The small molecule below binds the protein below.
Small molecule (SMILES): C[N+](C)(C)CCOP(=O)(O)O

Sequence of chain 1.F:
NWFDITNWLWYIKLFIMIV

Binding-site contacts:
Ligand atom N1 contacts residue THR30 of chain 1.D at 4.3 Å.
Ligand atom C2 contacts residue TRP10 of chain 1.F at 3.6 Å (hydrophobic).
Ligand atom N1 contacts residue TYR32 of chain 1.D at 4.3 Å.
Ligand atom N1 contacts residue TYR11 of chain 1.F at 4.3 Å.
Ligand atom O4 contacts residue LYS31 of chain 1.D at 2.9 Å (salt-bridge).
Ligand atom C3 contacts residue TRP10 of chain 1.F at 3.7 Å (hydrophobic).
Ligand atom O2 contacts residue TRP10 of chain 1.F at 4.1 Å.
Ligand atom C3 contacts residue TYR11 of chain 1.F at 4.3 Å (hydrophobic).
Ligand atom N1 contacts residue TRP10 of chain 1.F at 4.2 Å.
Ligand atom C3 contacts residue SER111 of chain 1.E at 4.5 Å.
Ligand atom C2 contacts residue TYR11 of chain 1.F at 3.4 Å (hydrophobic).
Ligand atom C4 contacts residue TYR112 of chain 1.E at 3.1 Å (hydrophobic).
Ligand atom C5 contacts residue THR30 of chain 1.D at 3.0 Å.
Ligand atom P1 contacts residue LYS31 of chain 1.D at 3.6 Å.
Ligand atom C1 contacts residue TYR11 of chain 1.F at 3.9 Å (hydrophobic).
Ligand atom C5 contacts residue LYS31 of chain 1.D at 3.8 Å.
Ligand atom C3 contacts residue TYR32 of chain 1.D at 3.0 Å (hydrophobic).
Ligand atom N1 contacts residue TYR112 of chain 1.E at 4.4 Å.
Ligand atom C5 contacts residue TYR32 of chain 1.D at 4.3 Å (hydrophobic).
Ligand atom C4 contacts residue TRP10 of chain 1.F at 3.7 Å (hydrophobic).
Ligand atom O3 contacts residue LYS31 of chain 1.D at 3.1 Å (salt-bridge).
Ligand atom O2 contacts residue LYS31 of chain 1.D at 4.4 Å.

Sequence of chain 1.E:
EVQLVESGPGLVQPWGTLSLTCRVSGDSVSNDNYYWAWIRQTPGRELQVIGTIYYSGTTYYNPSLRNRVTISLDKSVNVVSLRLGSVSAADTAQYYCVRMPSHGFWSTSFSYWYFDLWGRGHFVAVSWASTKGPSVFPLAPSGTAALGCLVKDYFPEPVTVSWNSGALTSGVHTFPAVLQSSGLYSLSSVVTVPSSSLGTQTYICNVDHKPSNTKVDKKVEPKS

Sequence of chain 1.D:
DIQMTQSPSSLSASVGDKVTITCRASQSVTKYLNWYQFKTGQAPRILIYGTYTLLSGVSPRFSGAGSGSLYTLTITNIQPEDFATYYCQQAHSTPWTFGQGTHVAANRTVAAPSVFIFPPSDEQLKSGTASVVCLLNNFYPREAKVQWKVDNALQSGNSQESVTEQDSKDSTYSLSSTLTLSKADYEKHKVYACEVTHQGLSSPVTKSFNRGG